Sequence of chain 1.P:
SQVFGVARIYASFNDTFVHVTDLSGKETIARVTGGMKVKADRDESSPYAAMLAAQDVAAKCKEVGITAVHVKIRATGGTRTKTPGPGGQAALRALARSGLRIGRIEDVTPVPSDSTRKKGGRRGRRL

Binding-site contacts:
Ligand atom O23 contacts residue LEU128 of chain 1.P at 4.5 Å.

A small-molecule ligand and the protein it binds are described below.
Small molecule (SMILES): CN[C@@H]1[C@@H](O)[C@@H](O[C@@H]2[C@@H](O)[C@H](O[C@H]3O[C@H]([C@@H](C)O)[C@@H](O)[C@H](O)[C@H]3N)[C@@H](N)C[C@H]2N)OC[C@]1(C)O